Binding-site contacts:
Ligand atom O4 contacts residue NAG1 of chain 2.H at 3.9 Å.
Ligand atom C4 contacts residue ASN154 of chain 1.B at 4.2 Å.
Ligand atom O7 contacts residue GLN227 of chain 1.B at 2.7 Å (h-bond).
Ligand atom N2 contacts residue GLN227 of chain 1.B at 4.1 Å.
Ligand atom C5 contacts residue ASN154 of chain 1.B at 3.6 Å.
Ligand atom O7 contacts residue ASN154 of chain 1.B at 3.7 Å.
Ligand atom O5 contacts residue ASN154 of chain 1.B at 2.3 Å (h-bond).
Ligand atom C7 contacts residue NAG1 of chain 2.H at 4.2 Å.
Ligand atom O6 contacts residue NAG1 of chain 2.H at 4.1 Å.
Ligand atom N2 contacts residue NAG2 of chain 2.H at 3.3 Å (h-bond).
Ligand atom C2 contacts residue NAG2 of chain 2.H at 4.0 Å.
Ligand atom N2 contacts residue ASN154 of chain 1.B at 3.0 Å (h-bond).
Ligand atom O6 contacts residue ASN154 of chain 1.B at 4.5 Å.
Ligand atom C8 contacts residue GLN227 of chain 1.B at 4.1 Å.
Ligand atom O6 contacts residue GLU178 of chain 1.B at 4.3 Å.
Ligand atom O3 contacts residue NAG2 of chain 2.H at 3.3 Å (h-bond).
Ligand atom C3 contacts residue ASN154 of chain 1.B at 3.8 Å.
Ligand atom C5 contacts residue NAG2 of chain 2.H at 3.9 Å.
Ligand atom O5 contacts residue NAG1 of chain 2.H at 3.3 Å (h-bond).
Ligand atom C2 contacts residue ASN154 of chain 1.B at 2.5 Å.
Ligand atom C3 contacts residue NAG2 of chain 2.H at 3.9 Å.
Ligand atom C7 contacts residue GLN227 of chain 1.B at 3.4 Å.
Ligand atom C7 contacts residue ASN154 of chain 1.B at 3.5 Å.
Ligand atom C1 contacts residue NAG2 of chain 2.H at 4.0 Å.
Ligand atom C2 contacts residue NAG1 of chain 2.H at 4.0 Å.
Ligand atom C7 contacts residue NAG2 of chain 2.H at 4.3 Å.
Ligand atom C2 contacts residue GLN227 of chain 1.B at 4.3 Å.
Ligand atom C8 contacts residue NAG2 of chain 2.H at 3.5 Å.
Ligand atom O6 contacts residue NAG2 of chain 2.H at 2.1 Å (h-bond).
Ligand atom O7 contacts residue NAG1 of chain 2.H at 3.3 Å (h-bond).
Ligand atom O5 contacts residue NAG2 of chain 2.H at 3.7 Å.
Ligand atom C5 contacts residue NAG1 of chain 2.H at 4.1 Å.
Ligand atom O5 contacts residue LYS3 of chain 1.B at 4.2 Å.
Ligand atom C4 contacts residue NAG1 of chain 2.H at 4.2 Å.
Ligand atom C6 contacts residue NAG1 of chain 2.H at 4.3 Å.
Ligand atom C6 contacts residue NAG2 of chain 2.H at 2.9 Å.
Ligand atom O3 contacts residue NAG1 of chain 2.H at 3.5 Å.
Ligand atom C1 contacts residue ASN154 of chain 1.B at 1.4 Å.
Ligand atom C1 contacts residue NAG1 of chain 2.H at 3.9 Å.
Ligand atom C3 contacts residue NAG1 of chain 2.H at 3.9 Å.

This small molecule binds to this protein.
Small molecule (SMILES): CC(=O)N[C@H]1[C@H](O[C@H]2[C@H](O)[C@@H](NC(C)=O)CO[C@@H]2CO)O[C@H](CO)[C@@H](O)[C@@H]1O

Sequence of chain 1.B:
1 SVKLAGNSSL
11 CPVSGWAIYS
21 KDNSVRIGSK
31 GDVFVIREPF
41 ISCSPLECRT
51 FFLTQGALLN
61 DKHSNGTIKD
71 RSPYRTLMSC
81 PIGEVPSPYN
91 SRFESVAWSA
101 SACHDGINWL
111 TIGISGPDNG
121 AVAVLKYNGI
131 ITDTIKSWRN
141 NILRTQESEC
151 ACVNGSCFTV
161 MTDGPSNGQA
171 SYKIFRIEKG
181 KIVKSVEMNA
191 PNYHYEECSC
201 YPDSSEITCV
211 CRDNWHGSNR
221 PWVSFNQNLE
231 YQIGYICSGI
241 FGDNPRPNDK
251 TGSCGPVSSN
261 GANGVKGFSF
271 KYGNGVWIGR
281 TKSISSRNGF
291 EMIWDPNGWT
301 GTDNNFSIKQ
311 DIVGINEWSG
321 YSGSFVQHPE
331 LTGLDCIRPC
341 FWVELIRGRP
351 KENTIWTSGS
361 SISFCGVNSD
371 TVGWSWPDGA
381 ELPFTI